Sequence of chain 3.B:
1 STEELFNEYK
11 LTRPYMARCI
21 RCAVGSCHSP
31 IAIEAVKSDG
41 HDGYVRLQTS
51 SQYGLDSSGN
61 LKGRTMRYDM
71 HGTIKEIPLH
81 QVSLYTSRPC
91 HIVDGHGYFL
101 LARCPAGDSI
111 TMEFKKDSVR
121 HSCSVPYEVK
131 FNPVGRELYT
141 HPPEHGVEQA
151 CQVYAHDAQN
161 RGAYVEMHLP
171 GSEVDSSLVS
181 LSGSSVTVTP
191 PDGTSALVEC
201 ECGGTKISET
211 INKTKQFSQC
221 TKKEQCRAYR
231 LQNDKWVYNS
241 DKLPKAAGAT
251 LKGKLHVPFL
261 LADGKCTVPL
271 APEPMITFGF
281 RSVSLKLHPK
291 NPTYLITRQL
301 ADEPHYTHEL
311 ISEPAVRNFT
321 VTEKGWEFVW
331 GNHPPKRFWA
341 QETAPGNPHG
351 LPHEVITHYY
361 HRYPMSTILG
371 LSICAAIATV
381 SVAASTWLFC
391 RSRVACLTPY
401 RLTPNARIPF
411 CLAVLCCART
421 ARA

Binding-site contacts:
Ligand atom C1 contacts residue ILE211 of chain 3.B at 4.1 Å (hydrophobic).
Ligand atom C2 contacts residue ASN212 of chain 3.B at 2.5 Å.
Ligand atom O5 contacts residue ASN212 of chain 3.B at 2.4 Å (h-bond).
Ligand atom C4 contacts residue ASN212 of chain 3.B at 4.2 Å.
Ligand atom N2 contacts residue ASN212 of chain 3.B at 2.9 Å (h-bond).
Ligand atom O7 contacts residue ASN212 of chain 3.B at 4.5 Å.
Ligand atom N2 contacts residue ILE211 of chain 3.B at 4.0 Å.
Ligand atom C3 contacts residue ASN212 of chain 3.B at 3.8 Å.
Ligand atom C7 contacts residue ASN212 of chain 3.B at 3.9 Å.
Ligand atom O6 contacts residue ASN212 of chain 3.B at 4.4 Å.
Ligand atom C1 contacts residue ASN212 of chain 3.B at 1.4 Å.
Ligand atom C5 contacts residue ASN212 of chain 3.B at 3.7 Å.

A protein and the small-molecule ligand that binds it are described below.
Small molecule (SMILES): CC(=O)N[C@@H]1[C@@H](O)[C@H](O)[C@@H](CO)O[C@H]1O